Sequence of chain 1.D:
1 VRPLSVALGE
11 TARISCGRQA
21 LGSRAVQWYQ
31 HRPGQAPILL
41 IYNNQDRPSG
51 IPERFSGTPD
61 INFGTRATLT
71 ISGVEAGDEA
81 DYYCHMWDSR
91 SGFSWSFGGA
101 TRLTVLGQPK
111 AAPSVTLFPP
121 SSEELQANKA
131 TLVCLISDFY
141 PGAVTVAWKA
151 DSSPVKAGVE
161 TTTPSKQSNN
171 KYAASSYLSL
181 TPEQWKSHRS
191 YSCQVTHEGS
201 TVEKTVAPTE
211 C

Sequence of chain 1.A:
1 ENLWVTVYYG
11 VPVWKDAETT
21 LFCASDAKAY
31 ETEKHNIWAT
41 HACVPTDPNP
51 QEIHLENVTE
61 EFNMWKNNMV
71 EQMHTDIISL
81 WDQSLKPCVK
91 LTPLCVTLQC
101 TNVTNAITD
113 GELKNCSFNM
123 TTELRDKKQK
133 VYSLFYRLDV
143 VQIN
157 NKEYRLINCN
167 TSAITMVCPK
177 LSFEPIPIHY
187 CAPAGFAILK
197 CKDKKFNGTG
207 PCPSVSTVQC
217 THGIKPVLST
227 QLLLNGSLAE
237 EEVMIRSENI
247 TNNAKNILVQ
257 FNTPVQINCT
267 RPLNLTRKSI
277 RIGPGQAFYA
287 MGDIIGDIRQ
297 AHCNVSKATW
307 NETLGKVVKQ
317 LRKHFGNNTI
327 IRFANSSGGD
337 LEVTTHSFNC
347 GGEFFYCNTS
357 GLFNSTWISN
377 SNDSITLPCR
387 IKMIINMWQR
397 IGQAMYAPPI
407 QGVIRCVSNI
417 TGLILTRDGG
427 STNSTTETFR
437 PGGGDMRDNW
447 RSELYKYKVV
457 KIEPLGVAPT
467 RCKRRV

Sequence of chain 1.C:
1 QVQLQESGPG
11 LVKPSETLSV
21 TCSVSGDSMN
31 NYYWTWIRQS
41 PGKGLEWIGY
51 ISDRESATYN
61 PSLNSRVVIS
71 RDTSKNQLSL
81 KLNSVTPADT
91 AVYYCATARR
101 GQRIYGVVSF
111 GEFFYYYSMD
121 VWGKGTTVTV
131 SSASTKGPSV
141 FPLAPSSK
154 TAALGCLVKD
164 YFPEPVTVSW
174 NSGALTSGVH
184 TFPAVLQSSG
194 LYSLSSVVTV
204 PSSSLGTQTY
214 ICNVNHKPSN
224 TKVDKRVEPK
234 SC

The small molecule below binds the protein below.
Small molecule (SMILES): CC(=O)N[C@H]1[C@H](O[C@H]2[C@H](O)[C@@H](NC(C)=O)CO[C@@H]2CO)O[C@H](CO)[C@@H](O[C@@H]2O[C@H](CO[C@H]3O[C@H](CO[C@H]4O[C@H](CO)[C@@H](O)[C@H](O)[C@@H]4O)[C@@H](O)[C@H](O)[C@@H]3O)[C@@H](O)[C@H](O[C@H]3O[C@H](CO)[C@@H](O)[C@H](O)[C@@H]3O[C@H]3O[C@H](CO)[C@@H](O)[C@H](O)[C@@H]3O[C@H]3O[C@H](CO)[C@@H](O)[C@H](O)[C@@H]3O)[C@@H]2O)[C@@H]1O

Binding-site contacts:
Ligand atom C3 contacts residue HIS298 of chain 1.A at 3.9 Å.
Ligand atom C6 contacts residue ILE104 of chain 1.C at 3.8 Å (hydrophobic).
Ligand atom C2 contacts residue ASN300 of chain 1.A at 2.4 Å.
Ligand atom C4 contacts residue GLY106 of chain 1.C at 3.6 Å.
Ligand atom C2 contacts residue PRO59 of chain 1.D at 3.8 Å (hydrophobic).
Ligand atom C7 contacts residue ASN300 of chain 1.A at 3.2 Å.
Ligand atom O7 contacts residue ASN300 of chain 1.A at 3.3 Å (h-bond).
Ligand atom C8 contacts residue ASN264 of chain 1.A at 3.7 Å.
Ligand atom C5 contacts residue ASN300 of chain 1.A at 3.7 Å.
Ligand atom O5 contacts residue SER380 of chain 1.A at 3.4 Å (h-bond).
Ligand atom O3 contacts residue GLN45 of chain 1.D at 3.4 Å (h-bond).
Ligand atom C1 contacts residue PRO59 of chain 1.D at 4.0 Å (hydrophobic).
Ligand atom O6 contacts residue ARG103 of chain 1.C at 2.4 Å (salt-bridge).
Ligand atom C3 contacts residue GLN45 of chain 1.D at 3.7 Å.
Ligand atom O5 contacts residue ILE104 of chain 1.C at 4.1 Å.
Ligand atom O7 contacts residue ASN264 of chain 1.A at 4.1 Å.
Ligand atom C3 contacts residue GLY106 of chain 1.C at 3.9 Å.
Ligand atom C5 contacts residue ILE104 of chain 1.C at 3.9 Å (hydrophobic).
Ligand atom O5 contacts residue ASN300 of chain 1.A at 2.4 Å (h-bond).
Ligand atom C8 contacts residue ARG411 of chain 1.A at 3.6 Å.
Ligand atom O7 contacts residue VAL107 of chain 1.C at 3.6 Å.
Ligand atom C6 contacts residue ARG103 of chain 1.C at 3.8 Å.
Ligand atom C2 contacts residue HIS298 of chain 1.A at 4.0 Å.
Ligand atom C2 contacts residue GLY106 of chain 1.C at 3.9 Å.
Ligand atom O4 contacts residue VAL107 of chain 1.C at 3.8 Å.
Ligand atom C2 contacts residue GLN45 of chain 1.D at 3.8 Å.
Ligand atom C8 contacts residue THR266 of chain 1.A at 3.6 Å.
Ligand atom N2 contacts residue ASN300 of chain 1.A at 2.7 Å (h-bond).
Ligand atom O2 contacts residue GLN45 of chain 1.D at 3.9 Å.
Ligand atom O3 contacts residue GLY106 of chain 1.C at 3.7 Å.
Ligand atom O4 contacts residue ASN44 of chain 1.D at 2.8 Å (h-bond).
Ligand atom C3 contacts residue ILE104 of chain 1.C at 4.0 Å (hydrophobic).
Ligand atom O4 contacts residue ARG103 of chain 1.C at 3.3 Å (salt-bridge).
Ligand atom O6 contacts residue SER380 of chain 1.A at 3.3 Å (h-bond).
Ligand atom O3 contacts residue PRO59 of chain 1.D at 3.3 Å (h-bond).
Ligand atom O7 contacts residue GLY106 of chain 1.C at 4.1 Å.
Ligand atom O7 contacts residue VAL108 of chain 1.C at 3.0 Å (h-bond).
Ligand atom C3 contacts residue ASN300 of chain 1.A at 3.7 Å.
Ligand atom C1 contacts residue ASN300 of chain 1.A at 1.4 Å.
Ligand atom N2 contacts residue HIS298 of chain 1.A at 3.3 Å (h-bond).